Sequence of chain 1.B:
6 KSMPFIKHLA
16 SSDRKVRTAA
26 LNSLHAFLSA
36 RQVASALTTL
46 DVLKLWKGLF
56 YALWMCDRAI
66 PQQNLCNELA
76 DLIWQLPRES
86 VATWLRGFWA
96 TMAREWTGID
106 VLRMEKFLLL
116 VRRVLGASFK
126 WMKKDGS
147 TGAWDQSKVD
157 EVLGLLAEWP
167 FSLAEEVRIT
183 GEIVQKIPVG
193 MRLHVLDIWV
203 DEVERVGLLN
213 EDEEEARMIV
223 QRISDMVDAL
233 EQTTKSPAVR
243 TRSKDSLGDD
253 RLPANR

Binding-site contacts:
Ligand atom CA contacts residue ARG118 of chain 1.B at 3.9 Å.
Ligand atom OXT contacts residue ASN72 of chain 1.B at 3.3 Å (h-bond).
Ligand atom CG contacts residue ASN72 of chain 1.B at 3.7 Å.
Ligand atom O contacts residue LEU114 of chain 1.B at 4.5 Å.
Ligand atom C contacts residue GLN68 of chain 1.B at 3.8 Å.
Ligand atom CA contacts residue ASN72 of chain 1.B at 4.0 Å.
Ligand atom C contacts residue ARG118 of chain 1.B at 3.4 Å.
Ligand atom OXT contacts residue LEU114 of chain 1.B at 4.5 Å.
Ligand atom CB contacts residue ARG118 of chain 1.B at 3.6 Å.
Ligand atom O contacts residue GLN68 of chain 1.B at 3.1 Å (h-bond).
Ligand atom C contacts residue ASN72 of chain 1.B at 4.0 Å.
Ligand atom O contacts residue ARG118 of chain 1.B at 3.8 Å.
Ligand atom OXT contacts residue ARG118 of chain 1.B at 3.3 Å (salt-bridge).
Ligand atom CB contacts residue ASN72 of chain 1.B at 3.4 Å.
Ligand atom CA contacts residue GLN68 of chain 1.B at 4.3 Å.
Ligand atom OXT contacts residue GLN68 of chain 1.B at 3.7 Å.
Ligand atom N contacts residue ASN72 of chain 1.B at 3.8 Å.
Ligand atom N contacts residue GLN68 of chain 1.B at 4.2 Å.
Ligand atom CD contacts residue ASN72 of chain 1.B at 3.7 Å.

A small-molecule ligand and the protein it binds are described below.
Small molecule (SMILES): O=C(O)[C@@H]1CCCN1